Binding-site contacts:
Ligand atom N13 contacts residue TRP57 of chain 1.D at 4.0 Å.
Ligand atom C02 contacts residue ARG59 of chain 1.D at 4.0 Å.
Ligand atom C10 contacts residue TRP57 of chain 1.D at 3.7 Å (hydrophobic).
Ligand atom C17 contacts residue TRP150 of chain 1.E at 3.7 Å (hydrophobic).
Ligand atom C02 contacts residue MET195 of chain 1.E at 3.7 Å (hydrophobic).
Ligand atom S06 contacts residue TRP57 of chain 1.D at 4.0 Å.
Ligand atom C15 contacts residue TRP150 of chain 1.E at 3.1 Å (hydrophobic).
Ligand atom C10 contacts residue TYR120 of chain 1.D at 3.7 Å (hydrophobic).
Ligand atom C01 contacts residue ARG59 of chain 1.D at 3.8 Å.
Ligand atom C08 contacts residue ARG59 of chain 1.D at 3.9 Å.
Ligand atom C09 contacts residue TRP57 of chain 1.D at 3.7 Å (hydrophobic).
Ligand atom C20 contacts residue TRP57 of chain 1.D at 3.7 Å (hydrophobic).
Ligand atom N16 contacts residue TRP150 of chain 1.E at 2.7 Å (h-bond).
Ligand atom C15 contacts residue TYR201 of chain 1.E at 3.6 Å (hydrophobic).
Ligand atom C12 contacts residue TYR120 of chain 1.D at 3.9 Å (hydrophobic).
Ligand atom C03 contacts residue GLU196 of chain 1.E at 4.1 Å.
Ligand atom C11 contacts residue TYR120 of chain 1.D at 3.7 Å (hydrophobic).
Ligand atom C18 contacts residue TRP150 of chain 1.E at 3.7 Å (hydrophobic).
Ligand atom C09 contacts residue ARG59 of chain 1.D at 3.8 Å.
Ligand atom C18 contacts residue TRP57 of chain 1.D at 3.7 Å (hydrophobic).
Ligand atom C14 contacts residue TRP150 of chain 1.E at 3.5 Å (hydrophobic).
Ligand atom C01 contacts residue ARG163 of chain 1.D at 3.5 Å.
Ligand atom C04 contacts residue ARG59 of chain 1.D at 3.8 Å.
Ligand atom C09 contacts residue TYR120 of chain 1.D at 4.0 Å (hydrophobic).
Ligand atom C19 contacts residue MET195 of chain 1.E at 3.7 Å (hydrophobic).
Ligand atom C03 contacts residue MET195 of chain 1.E at 3.7 Å (hydrophobic).
Ligand atom C20 contacts residue MET195 of chain 1.E at 4.0 Å (hydrophobic).
Ligand atom C04 contacts residue MET195 of chain 1.E at 3.8 Å (hydrophobic).
Ligand atom N16 contacts residue SER149 of chain 1.E at 3.8 Å.
Ligand atom C17 contacts residue TRP57 of chain 1.D at 4.1 Å (hydrophobic).
Ligand atom C07 contacts residue TRP57 of chain 1.D at 3.6 Å (hydrophobic).
Ligand atom C05 contacts residue MET195 of chain 1.E at 3.8 Å (hydrophobic).
Ligand atom C11 contacts residue TRP150 of chain 1.E at 3.7 Å (hydrophobic).
Ligand atom C03 contacts residue ARG59 of chain 1.D at 3.5 Å.
Ligand atom N13 contacts residue TRP150 of chain 1.E at 4.1 Å.
Ligand atom N16 contacts residue THR148 of chain 1.E at 4.1 Å.
Ligand atom C14 contacts residue TYR201 of chain 1.E at 4.1 Å (hydrophobic).
Ligand atom C12 contacts residue TRP57 of chain 1.D at 3.7 Å (hydrophobic).
Ligand atom C21 contacts residue MET195 of chain 1.E at 3.7 Å (hydrophobic).
Ligand atom C10 contacts residue TYR58 of chain 1.D at 3.7 Å (hydrophobic).

The small molecule below binds the protein below.
Small molecule (SMILES): Cc1ccc(Sc2ccccc2N2CCNCC2)c(C)c1

Sequence of chain 1.D:
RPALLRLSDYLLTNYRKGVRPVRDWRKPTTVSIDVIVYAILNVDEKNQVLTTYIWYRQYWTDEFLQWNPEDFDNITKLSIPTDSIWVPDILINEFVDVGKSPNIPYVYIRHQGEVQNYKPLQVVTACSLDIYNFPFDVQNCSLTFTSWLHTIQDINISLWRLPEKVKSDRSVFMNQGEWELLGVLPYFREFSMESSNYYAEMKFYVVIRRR

Sequence of chain 1.E:
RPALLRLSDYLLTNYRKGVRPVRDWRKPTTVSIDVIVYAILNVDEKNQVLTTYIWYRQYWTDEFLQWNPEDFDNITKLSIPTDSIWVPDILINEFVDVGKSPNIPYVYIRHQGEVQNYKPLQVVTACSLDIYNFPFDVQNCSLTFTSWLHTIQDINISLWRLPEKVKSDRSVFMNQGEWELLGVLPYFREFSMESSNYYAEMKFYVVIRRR